Binding-site contacts:
Ligand atom CAD contacts residue ILE696 of chain 1.C at 3.4 Å (hydrophobic).
Ligand atom CAZ contacts residue SER667 of chain 1.B at 4.2 Å.
Ligand atom CAA contacts residue LEU618 of chain 1.B at 4.2 Å (hydrophobic).
Ligand atom OAF contacts residue GLU664 of chain 1.B at 4.0 Å.
Ligand atom CAE contacts residue VAL700 of chain 1.C at 3.5 Å (hydrophobic).
Ligand atom CAK contacts residue LEU671 of chain 1.B at 3.8 Å (hydrophobic).
Ligand atom CAI contacts residue LEU670 of chain 1.B at 4.2 Å (hydrophobic).
Ligand atom CBG contacts residue LEU670 of chain 1.B at 4.3 Å (hydrophobic).
Ligand atom CBD contacts residue LEU670 of chain 1.B at 4.5 Å (hydrophobic).
Ligand atom CAE contacts residue PHE674 of chain 1.B at 4.3 Å (hydrophobic).
Ligand atom CBA contacts residue TYR621 of chain 1.B at 4.5 Å (hydrophobic).
Ligand atom CAK contacts residue SER667 of chain 1.B at 4.2 Å.
Ligand atom CBA contacts residue ILE704 of chain 1.C at 4.0 Å (hydrophobic).
Ligand atom CAI contacts residue SER667 of chain 1.B at 3.4 Å.
Ligand atom CAQ contacts residue LEU670 of chain 1.B at 3.9 Å (hydrophobic).
Ligand atom CBB contacts residue VAL700 of chain 1.C at 4.0 Å (hydrophobic).
Ligand atom CAB contacts residue MET625 of chain 1.B at 4.1 Å (hydrophobic).
Ligand atom CAM contacts residue SER667 of chain 1.B at 3.5 Å.
Ligand atom CAK contacts residue LEU670 of chain 1.B at 3.4 Å (hydrophobic).
Ligand atom CAT contacts residue VAL693 of chain 1.C at 3.9 Å (hydrophobic).
Ligand atom CAQ contacts residue PHE674 of chain 1.B at 3.9 Å (hydrophobic).
Ligand atom CAI contacts residue LEU671 of chain 1.B at 3.9 Å (hydrophobic).
Ligand atom CAV contacts residue SER667 of chain 1.B at 4.3 Å.
Ligand atom CAC contacts residue VAL700 of chain 1.C at 3.7 Å (hydrophobic).
Ligand atom CAB contacts residue TYR621 of chain 1.B at 3.3 Å (hydrophobic).
Ligand atom CAR contacts residue VAL693 of chain 1.C at 3.6 Å (hydrophobic).
Ligand atom CAP contacts residue PHE674 of chain 1.B at 3.8 Å (hydrophobic).
Ligand atom CAA contacts residue ILE704 of chain 1.C at 3.3 Å (hydrophobic).
Ligand atom CAE contacts residue ILE696 of chain 1.C at 4.3 Å (hydrophobic).

Sequence of chain 1.C:
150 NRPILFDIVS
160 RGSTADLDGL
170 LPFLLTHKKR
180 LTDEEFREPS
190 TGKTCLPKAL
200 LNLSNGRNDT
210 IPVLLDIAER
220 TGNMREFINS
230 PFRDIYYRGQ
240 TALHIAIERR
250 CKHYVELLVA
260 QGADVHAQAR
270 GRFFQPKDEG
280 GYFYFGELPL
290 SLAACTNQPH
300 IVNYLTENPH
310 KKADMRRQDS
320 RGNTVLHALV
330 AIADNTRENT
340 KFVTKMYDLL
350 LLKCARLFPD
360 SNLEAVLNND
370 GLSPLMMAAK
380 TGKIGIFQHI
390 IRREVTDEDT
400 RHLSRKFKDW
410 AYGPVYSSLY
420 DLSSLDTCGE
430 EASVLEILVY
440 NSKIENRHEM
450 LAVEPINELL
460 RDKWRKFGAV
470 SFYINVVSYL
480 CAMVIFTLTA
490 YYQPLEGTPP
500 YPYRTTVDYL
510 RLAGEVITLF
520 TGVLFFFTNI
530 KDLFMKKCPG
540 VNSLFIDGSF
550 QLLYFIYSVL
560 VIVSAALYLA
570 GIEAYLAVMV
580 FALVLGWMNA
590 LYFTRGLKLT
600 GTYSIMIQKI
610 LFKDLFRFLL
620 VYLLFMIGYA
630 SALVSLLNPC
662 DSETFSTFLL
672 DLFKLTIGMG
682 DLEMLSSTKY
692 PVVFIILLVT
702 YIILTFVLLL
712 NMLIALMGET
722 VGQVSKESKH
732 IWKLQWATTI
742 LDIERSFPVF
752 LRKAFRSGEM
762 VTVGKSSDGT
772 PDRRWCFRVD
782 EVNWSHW

This protein binds this small molecule.
Small molecule (SMILES): CC(C)CCC[C@@H](C)[C@H]1CC[C@H]2[C@@H]3CC=C4C[C@@H](OC(=O)CCC(=O)O)CC[C@]4(C)[C@H]3CC[C@]12C

Sequence of chain 1.B:
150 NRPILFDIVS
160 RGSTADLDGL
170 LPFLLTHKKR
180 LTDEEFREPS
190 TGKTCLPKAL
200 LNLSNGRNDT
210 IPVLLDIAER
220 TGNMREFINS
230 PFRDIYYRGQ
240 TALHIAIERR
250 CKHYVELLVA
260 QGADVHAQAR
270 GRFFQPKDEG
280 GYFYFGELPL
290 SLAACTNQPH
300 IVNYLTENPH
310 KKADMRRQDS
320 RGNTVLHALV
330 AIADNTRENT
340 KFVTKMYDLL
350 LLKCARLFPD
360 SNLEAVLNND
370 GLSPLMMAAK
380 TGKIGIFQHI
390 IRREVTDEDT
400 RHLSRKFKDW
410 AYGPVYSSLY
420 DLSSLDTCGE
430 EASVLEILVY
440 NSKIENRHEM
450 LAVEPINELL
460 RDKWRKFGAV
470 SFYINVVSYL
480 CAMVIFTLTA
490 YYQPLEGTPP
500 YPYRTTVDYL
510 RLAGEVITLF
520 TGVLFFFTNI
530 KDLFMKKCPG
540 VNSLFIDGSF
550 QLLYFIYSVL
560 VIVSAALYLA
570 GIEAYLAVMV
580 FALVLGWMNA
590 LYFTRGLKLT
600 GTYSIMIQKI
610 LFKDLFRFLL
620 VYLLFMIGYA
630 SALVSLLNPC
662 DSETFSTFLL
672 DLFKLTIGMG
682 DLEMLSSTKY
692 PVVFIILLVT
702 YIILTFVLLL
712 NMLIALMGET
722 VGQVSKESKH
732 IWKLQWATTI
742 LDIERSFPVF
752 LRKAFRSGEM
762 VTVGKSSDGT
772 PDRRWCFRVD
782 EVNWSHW